Binding-site contacts:
Ligand atom O5 contacts residue ASN21 of chain 1.A at 4.2 Å.
Ligand atom O7 contacts residue ASN21 of chain 1.A at 3.7 Å.
Ligand atom O7 contacts residue ASN37 of chain 1.A at 3.6 Å.
Ligand atom C2 contacts residue ASN21 of chain 1.A at 3.5 Å.
Ligand atom C3 contacts residue NAG1 of chain 1.D at 3.9 Å.
Ligand atom N2 contacts residue ASN21 of chain 1.A at 3.2 Å (h-bond).
Ligand atom O3 contacts residue NAG1 of chain 1.D at 3.6 Å.
Ligand atom O4 contacts residue NAG1 of chain 1.D at 3.9 Å.
Ligand atom N2 contacts residue NAG1 of chain 1.D at 4.5 Å.
Ligand atom C7 contacts residue ASN37 of chain 1.A at 4.2 Å.
Ligand atom C7 contacts residue ASN21 of chain 1.A at 3.2 Å.
Ligand atom N2 contacts residue ASN37 of chain 1.A at 4.3 Å.
Ligand atom C1 contacts residue NAG1 of chain 1.D at 4.4 Å.
Ligand atom C1 contacts residue ASN21 of chain 1.A at 3.3 Å.
Ligand atom C8 contacts residue ASN21 of chain 1.A at 3.6 Å.

The protein below binds the small molecule below.
Small molecule (SMILES): CC(=O)N[C@@H]1[C@@H](O)[C@H](O)[C@@H](CO)O[C@H]1O

Sequence of chain 1.A:
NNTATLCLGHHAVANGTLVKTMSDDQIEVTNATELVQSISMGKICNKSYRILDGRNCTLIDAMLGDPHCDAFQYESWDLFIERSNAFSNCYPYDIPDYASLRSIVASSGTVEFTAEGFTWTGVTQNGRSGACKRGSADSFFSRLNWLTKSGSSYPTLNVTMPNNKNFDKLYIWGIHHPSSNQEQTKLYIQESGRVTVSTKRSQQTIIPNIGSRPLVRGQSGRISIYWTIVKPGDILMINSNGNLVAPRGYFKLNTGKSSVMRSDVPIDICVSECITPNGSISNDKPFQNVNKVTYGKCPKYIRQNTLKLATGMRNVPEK